Sequence of chain 1.B:
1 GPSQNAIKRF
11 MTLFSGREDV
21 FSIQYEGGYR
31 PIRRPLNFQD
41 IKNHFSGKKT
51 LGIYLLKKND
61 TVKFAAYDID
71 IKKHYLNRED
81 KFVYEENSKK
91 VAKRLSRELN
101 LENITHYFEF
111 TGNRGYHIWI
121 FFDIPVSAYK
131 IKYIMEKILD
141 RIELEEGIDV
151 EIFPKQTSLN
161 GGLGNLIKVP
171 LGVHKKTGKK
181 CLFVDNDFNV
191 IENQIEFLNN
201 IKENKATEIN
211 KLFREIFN

Binding-site contacts:
Ligand atom PG contacts residue LYS93 of chain 1.B at 4.2 Å.
Ligand atom O2B contacts residue CO1 of chain 1.M at 4.1 Å.
Ligand atom PA contacts residue CO1 of chain 1.M at 3.7 Å.
Ligand atom O1G contacts residue ASP187 of chain 1.B at 3.5 Å (salt-bridge).
Ligand atom O1A contacts residue LYS93 of chain 1.B at 3.5 Å (salt-bridge).
Ligand atom O3G contacts residue LYS93 of chain 1.B at 4.2 Å.
Ligand atom PB contacts residue CO1 of chain 1.M at 2.9 Å.
Ligand atom O1G contacts residue CO1 of chain 1.M at 3.7 Å.
Ligand atom PG contacts residue CO1 of chain 1.M at 3.4 Å.
Ligand atom O1B contacts residue CO1 of chain 1.M at 2.7 Å.
Ligand atom O2A contacts residue LYS93 of chain 1.B at 3.0 Å (salt-bridge).
Ligand atom O1G contacts residue LYS93 of chain 1.B at 3.9 Å.
Ligand atom O3B contacts residue CO1 of chain 1.M at 2.2 Å.
Ligand atom O1A contacts residue ASP187 of chain 1.B at 3.9 Å.
Ligand atom N3A contacts residue CO1 of chain 1.M at 3.8 Å.
Ligand atom PG contacts residue ASP187 of chain 1.B at 4.2 Å.
Ligand atom O1G contacts residue ASN186 of chain 1.B at 4.1 Å.
Ligand atom PA contacts residue LYS93 of chain 1.B at 3.9 Å.
Ligand atom O1A contacts residue CO1 of chain 1.M at 2.6 Å.
Ligand atom O2G contacts residue CO1 of chain 1.M at 4.0 Å.
Ligand atom O3B contacts residue ASP187 of chain 1.B at 3.7 Å.
Ligand atom O3B contacts residue LYS93 of chain 1.B at 4.0 Å.

The small molecule below binds the protein below.
Small molecule (SMILES): Nc1ncnc2c1ncn2[C@H]1C[C@H](O)[C@@H](CO[P](=O)(O)N[P](=O)(O)OP(=O)(O)O)O1